Binding-site contacts:
Ligand atom C2 contacts residue ASN63 of chain 2.A at 2.6 Å.
Ligand atom C5 contacts residue TYR94 of chain 2.A at 4.0 Å (hydrophobic).
Ligand atom C1 contacts residue ASN63 of chain 2.A at 1.4 Å.
Ligand atom C6 contacts residue TYR94 of chain 2.A at 3.8 Å (hydrophobic).
Ligand atom O7 contacts residue ASN63 of chain 2.A at 3.5 Å (h-bond).
Ligand atom C1 contacts residue TYR94 of chain 2.A at 4.1 Å (hydrophobic).
Ligand atom C5 contacts residue ASN63 of chain 2.A at 3.6 Å.
Ligand atom C7 contacts residue ASN63 of chain 2.A at 3.5 Å.
Ligand atom O5 contacts residue ASN63 of chain 2.A at 2.3 Å (h-bond).
Ligand atom C3 contacts residue ASN63 of chain 2.A at 3.9 Å.
Ligand atom C4 contacts residue ASN63 of chain 2.A at 4.2 Å.
Ligand atom C8 contacts residue GLU62 of chain 2.A at 3.8 Å.
Ligand atom O6 contacts residue TYR94 of chain 2.A at 3.0 Å (h-bond).
Ligand atom N2 contacts residue ASN63 of chain 2.A at 3.0 Å (h-bond).
Ligand atom O5 contacts residue TYR94 of chain 2.A at 3.1 Å (h-bond).

Sequence of chain 2.A:
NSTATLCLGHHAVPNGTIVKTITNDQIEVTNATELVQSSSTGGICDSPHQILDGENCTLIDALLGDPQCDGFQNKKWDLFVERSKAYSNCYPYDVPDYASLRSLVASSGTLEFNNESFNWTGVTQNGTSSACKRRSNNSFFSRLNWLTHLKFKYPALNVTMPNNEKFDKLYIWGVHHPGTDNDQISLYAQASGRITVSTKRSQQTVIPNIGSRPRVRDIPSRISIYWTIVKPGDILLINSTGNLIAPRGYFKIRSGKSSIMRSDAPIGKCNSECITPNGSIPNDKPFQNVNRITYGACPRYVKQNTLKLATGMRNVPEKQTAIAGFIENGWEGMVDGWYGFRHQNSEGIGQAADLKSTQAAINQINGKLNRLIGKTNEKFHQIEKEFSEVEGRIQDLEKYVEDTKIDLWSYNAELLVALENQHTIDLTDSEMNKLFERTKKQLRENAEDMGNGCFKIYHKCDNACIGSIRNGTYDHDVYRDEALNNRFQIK

A protein and the small-molecule ligand that binds it are described below.
Small molecule (SMILES): CC(=O)N[C@@H]1[C@@H](O)[C@H](O)[C@@H](CO)O[C@H]1O